This protein binds this small molecule.
Small molecule (SMILES): C[C@@]1(c2cc(NC(=O)c3ccc(C#N)cn3)ccc2F)CCOC(N)=N1

Sequence of chain 1.A:
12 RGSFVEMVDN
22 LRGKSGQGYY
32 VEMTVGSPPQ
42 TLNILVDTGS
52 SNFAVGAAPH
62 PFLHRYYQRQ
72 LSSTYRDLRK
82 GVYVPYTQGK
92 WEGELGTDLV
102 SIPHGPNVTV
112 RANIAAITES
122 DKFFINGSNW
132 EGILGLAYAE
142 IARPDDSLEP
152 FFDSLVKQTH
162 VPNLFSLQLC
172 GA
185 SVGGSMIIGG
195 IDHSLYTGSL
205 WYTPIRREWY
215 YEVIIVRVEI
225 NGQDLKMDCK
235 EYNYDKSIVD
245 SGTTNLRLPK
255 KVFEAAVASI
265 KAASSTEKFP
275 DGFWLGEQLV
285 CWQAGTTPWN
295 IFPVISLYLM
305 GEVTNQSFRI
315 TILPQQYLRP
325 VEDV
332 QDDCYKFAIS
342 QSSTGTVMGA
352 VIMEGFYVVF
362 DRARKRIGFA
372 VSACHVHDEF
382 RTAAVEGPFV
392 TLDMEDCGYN

Binding-site contacts:
Ligand atom C1 contacts residue GLY29 of chain 1.A at 3.4 Å.
Ligand atom N9 contacts residue LEU46 of chain 1.A at 3.6 Å.
Ligand atom C6 contacts residue GLN28 of chain 1.A at 3.6 Å.
Ligand atom C16 contacts residue GLY246 of chain 1.A at 3.7 Å.
Ligand atom N11 contacts residue ALA351 of chain 1.A at 3.1 Å.
Ligand atom C25 contacts residue GLY246 of chain 1.A at 3.7 Å.
Ligand atom C20 contacts residue ASP48 of chain 1.A at 3.5 Å.
Ligand atom C6 contacts residue GLY29 of chain 1.A at 3.3 Å.
Ligand atom C5 contacts residue GLN28 of chain 1.A at 3.8 Å.
Ligand atom C25 contacts residue ASP244 of chain 1.A at 3.8 Å.
Ligand atom C14 contacts residue GLY246 of chain 1.A at 3.4 Å.
Ligand atom C2 contacts residue GLY246 of chain 1.A at 3.5 Å.
Ligand atom C25 contacts residue ASP48 of chain 1.A at 3.5 Å.
Ligand atom N3 contacts residue GLY246 of chain 1.A at 3.1 Å (h-bond).
Ligand atom C7 contacts residue GLY246 of chain 1.A at 3.8 Å.
Ligand atom N26 contacts residue ASP48 of chain 1.A at 2.9 Å (salt-bridge).
Ligand atom C2 contacts residue GLY29 of chain 1.A at 3.7 Å.
Ligand atom C19 contacts residue ASP48 of chain 1.A at 3.6 Å.
Ligand atom F18 contacts residue PHE124 of chain 1.A at 3.2 Å.
Ligand atom C1 contacts residue THR248 of chain 1.A at 3.3 Å.
Ligand atom F18 contacts residue TYR87 of chain 1.A at 3.5 Å.
Ligand atom C2 contacts residue THR247 of chain 1.A at 3.8 Å.
Ligand atom C2 contacts residue SER245 of chain 1.A at 3.4 Å.
Ligand atom C22 contacts residue TYR87 of chain 1.A at 3.8 Å (hydrophobic).
Ligand atom N26 contacts residue ASP244 of chain 1.A at 2.8 Å (salt-bridge).
Ligand atom C13 contacts residue ILE134 of chain 1.A at 3.8 Å (hydrophobic).
Ligand atom O8 contacts residue TRP131 of chain 1.A at 3.8 Å.
Ligand atom N26 contacts residue GLY246 of chain 1.A at 3.5 Å (h-bond).
Ligand atom N21 contacts residue ASP48 of chain 1.A at 2.7 Å (salt-bridge).
Ligand atom C10 contacts residue THR248 of chain 1.A at 3.3 Å.
Ligand atom O8 contacts residue ILE126 of chain 1.A at 3.7 Å.
Ligand atom C4 contacts residue GLY246 of chain 1.A at 3.8 Å.
Ligand atom N11 contacts residue THR248 of chain 1.A at 3.7 Å.
Ligand atom C5 contacts residue GLY27 of chain 1.A at 3.9 Å.
Ligand atom C13 contacts residue PHE124 of chain 1.A at 3.8 Å (hydrophobic).
Ligand atom C6 contacts residue THR248 of chain 1.A at 3.1 Å.
Ligand atom C6 contacts residue GLY27 of chain 1.A at 3.6 Å.
Ligand atom N9 contacts residue GLY246 of chain 1.A at 3.0 Å (h-bond).
Ligand atom C20 contacts residue TYR87 of chain 1.A at 3.5 Å (hydrophobic).
Ligand atom C10 contacts residue GLY29 of chain 1.A at 3.6 Å.